Sequence of chain 1.Q:
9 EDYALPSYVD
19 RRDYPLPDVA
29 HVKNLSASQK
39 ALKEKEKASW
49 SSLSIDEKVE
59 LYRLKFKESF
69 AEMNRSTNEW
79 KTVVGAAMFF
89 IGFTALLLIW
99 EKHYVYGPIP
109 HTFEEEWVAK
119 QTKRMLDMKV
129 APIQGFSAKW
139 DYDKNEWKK

Binding-site contacts:
Ligand atom O61 contacts residue TRP98 of chain 1.Q at 3.0 Å (h-bond).
Ligand atom O3 contacts residue HIS36 of chain 1.Z at 3.7 Å.
Ligand atom C40 contacts residue LEU462 of chain 1.N at 3.7 Å (hydrophobic).
Ligand atom C31 contacts residue LEU27 of chain 1.Z at 4.0 Å (hydrophobic).
Ligand atom C10 contacts residue TYR35 of chain 1.Z at 3.7 Å (hydrophobic).
Ligand atom O49 contacts residue LEU28 of chain 1.Z at 2.8 Å (h-bond).
Ligand atom C25 contacts residue LEU27 of chain 1.Z at 4.0 Å (hydrophobic).
Ligand atom C43 contacts residue PHE459 of chain 1.N at 4.0 Å (hydrophobic).
Ligand atom O1 contacts residue TYR35 of chain 1.Z at 3.2 Å.
Ligand atom C28 contacts residue LEU27 of chain 1.Z at 4.0 Å (hydrophobic).
Ligand atom O6 contacts residue TYR35 of chain 1.Z at 4.0 Å.
Ligand atom C22 contacts residue TRP98 of chain 1.Q at 3.4 Å (hydrophobic).
Ligand atom C25 contacts residue LEU95 of chain 1.Q at 3.7 Å (hydrophobic).
Ligand atom C19 contacts residue LEU27 of chain 1.Z at 3.3 Å (hydrophobic).
Ligand atom O16 contacts residue LEU27 of chain 1.Z at 3.9 Å.
Ligand atom C43 contacts residue LEU34 of chain 1.Z at 4.0 Å (hydrophobic).
Ligand atom C40 contacts residue LEU35 of chain 1.N at 3.8 Å (hydrophobic).
Ligand atom O16 contacts residue LEU28 of chain 1.Z at 4.0 Å.
Ligand atom O61 contacts residue TYR102 of chain 1.Q at 3.8 Å.
Ligand atom O3 contacts residue TRP32 of chain 1.Z at 3.7 Å.
Ligand atom C1 contacts residue TRP32 of chain 1.Z at 3.5 Å (hydrophobic).
Ligand atom O5 contacts residue TRP98 of chain 1.Q at 3.2 Å.
Ligand atom C43 contacts residue LEU35 of chain 1.N at 3.9 Å (hydrophobic).
Ligand atom C28 contacts residue TRP98 of chain 1.Q at 3.9 Å (hydrophobic).
Ligand atom C1 contacts residue LEU28 of chain 1.Z at 3.9 Å (hydrophobic).
Ligand atom C18 contacts residue TRP98 of chain 1.Q at 4.0 Å (hydrophobic).
Ligand atom O55 contacts residue TRP32 of chain 1.Z at 3.0 Å.
Ligand atom C34 contacts residue PHE459 of chain 1.N at 3.9 Å (hydrophobic).
Ligand atom O49 contacts residue TRP32 of chain 1.Z at 3.5 Å (h-bond).
Ligand atom C57 contacts residue TRP98 of chain 1.Q at 3.6 Å (hydrophobic).
Ligand atom C43 contacts residue PHE37 of chain 1.Y at 3.9 Å (hydrophobic).
Ligand atom O16 contacts residue GLY31 of chain 1.Z at 3.6 Å.
Ligand atom C25 contacts residue TRP98 of chain 1.Q at 4.0 Å (hydrophobic).
Ligand atom O49 contacts residue GLY31 of chain 1.Z at 4.1 Å.
Ligand atom C37 contacts residue ALA30 of chain 1.Z at 3.9 Å (hydrophobic).
Ligand atom O16 contacts residue TRP98 of chain 1.Q at 3.8 Å.
Ligand atom C11 contacts residue TYR35 of chain 1.Z at 3.8 Å (hydrophobic).
Ligand atom C34 contacts residue LEU34 of chain 1.Z at 4.0 Å (hydrophobic).
Ligand atom C18 contacts residue LEU28 of chain 1.Z at 4.0 Å (hydrophobic).
Ligand atom C1 contacts residue GLY31 of chain 1.Z at 3.8 Å.

Sequence of chain 1.Y:
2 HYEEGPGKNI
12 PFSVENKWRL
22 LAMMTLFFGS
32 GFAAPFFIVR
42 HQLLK

Sequence of chain 1.Z:
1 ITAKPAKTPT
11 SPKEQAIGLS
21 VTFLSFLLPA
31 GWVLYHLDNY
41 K

Sequence of chain 1.N:
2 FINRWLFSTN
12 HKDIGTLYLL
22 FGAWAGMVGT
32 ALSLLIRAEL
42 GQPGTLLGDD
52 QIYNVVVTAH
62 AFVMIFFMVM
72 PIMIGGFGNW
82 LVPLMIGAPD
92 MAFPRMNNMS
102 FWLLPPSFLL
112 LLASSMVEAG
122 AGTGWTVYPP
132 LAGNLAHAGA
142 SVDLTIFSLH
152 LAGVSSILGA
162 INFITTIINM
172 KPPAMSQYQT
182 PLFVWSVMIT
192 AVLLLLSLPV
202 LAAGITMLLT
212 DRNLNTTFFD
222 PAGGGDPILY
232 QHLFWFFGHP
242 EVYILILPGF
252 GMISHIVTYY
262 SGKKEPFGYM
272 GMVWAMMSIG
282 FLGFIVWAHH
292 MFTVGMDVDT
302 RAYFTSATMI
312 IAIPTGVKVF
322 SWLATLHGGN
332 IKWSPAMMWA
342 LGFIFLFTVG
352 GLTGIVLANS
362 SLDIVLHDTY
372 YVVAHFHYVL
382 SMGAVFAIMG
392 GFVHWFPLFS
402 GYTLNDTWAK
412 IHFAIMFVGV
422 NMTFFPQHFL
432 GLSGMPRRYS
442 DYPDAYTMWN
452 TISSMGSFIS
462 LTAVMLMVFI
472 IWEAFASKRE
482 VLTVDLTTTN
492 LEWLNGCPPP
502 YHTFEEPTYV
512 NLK

The small molecule below binds the protein below.
Small molecule (SMILES): CCCCCCCCCCO[C@@H]1O[C@H](CO)[C@@H](O[C@H]2O[C@H](CO)[C@@H](O)[C@H](O)[C@H]2O)[C@H](O)[C@H]1O